Binding-site contacts:
Ligand atom CG contacts residue GLN519 of chain 1.B at 3.9 Å.
Ligand atom CD contacts residue ASN515 of chain 1.B at 4.0 Å.
Ligand atom CE contacts residue TRP580 of chain 1.B at 3.8 Å (hydrophobic).
Ligand atom CG contacts residue ASN515 of chain 1.B at 3.5 Å.
Ligand atom C contacts residue VAL386 of chain 1.B at 4.0 Å (hydrophobic).
Ligand atom CB contacts residue VAL386 of chain 1.B at 3.8 Å (hydrophobic).
Ligand atom NZ contacts residue CYS448 of chain 1.B at 2.8 Å (h-bond).
Ligand atom N contacts residue ASN515 of chain 1.B at 4.3 Å.
Ligand atom CE contacts residue ASN515 of chain 1.B at 3.9 Å.
Ligand atom CD contacts residue TRQ581 of chain 1.B at 3.8 Å.
Ligand atom CE contacts residue TRQ581 of chain 1.B at 2.4 Å.
Ligand atom CD contacts residue CYS448 of chain 1.B at 3.5 Å (hydrophobic).
Ligand atom OXT contacts residue GLN519 of chain 1.B at 3.1 Å (h-bond).
Ligand atom OXT contacts residue VAL386 of chain 1.B at 4.0 Å.
Ligand atom CB contacts residue TRP580 of chain 1.B at 4.4 Å (hydrophobic).
Ligand atom NZ contacts residue TRQ581 of chain 1.B at 1.4 Å (h-bond).
Ligand atom O contacts residue VAL386 of chain 1.B at 3.7 Å.
Ligand atom CB contacts residue GLN519 of chain 1.B at 3.7 Å.
Ligand atom C contacts residue LYS530 of chain 1.B at 3.7 Å.
Ligand atom C contacts residue GLN519 of chain 1.B at 4.0 Å.
Ligand atom NZ contacts residue GLY450 of chain 1.B at 4.3 Å.
Ligand atom CE contacts residue CYS448 of chain 1.B at 3.4 Å (hydrophobic).
Ligand atom N contacts residue GLN519 of chain 1.B at 2.7 Å (h-bond).
Ligand atom CE contacts residue CYS516 of chain 1.B at 4.4 Å (hydrophobic).
Ligand atom CA contacts residue GLN519 of chain 1.B at 3.6 Å.
Ligand atom O contacts residue LYS530 of chain 1.B at 4.0 Å.
Ligand atom NZ contacts residue PRO449 of chain 1.B at 3.8 Å.
Ligand atom OXT contacts residue LYS530 of chain 1.B at 2.6 Å (salt-bridge).
Ligand atom CD contacts residue TRP580 of chain 1.B at 4.2 Å (hydrophobic).
Ligand atom CA contacts residue ASN515 of chain 1.B at 4.5 Å.
Ligand atom CG contacts residue TRP580 of chain 1.B at 3.5 Å (hydrophobic).
Ligand atom N contacts residue TRP580 of chain 1.B at 4.3 Å.
Ligand atom NZ contacts residue TRP580 of chain 1.B at 4.0 Å.

The protein below binds the small molecule below.
Small molecule (SMILES): N[C@@H](CCCC[NH3+])C(=O)O

Sequence of chain 1.B:
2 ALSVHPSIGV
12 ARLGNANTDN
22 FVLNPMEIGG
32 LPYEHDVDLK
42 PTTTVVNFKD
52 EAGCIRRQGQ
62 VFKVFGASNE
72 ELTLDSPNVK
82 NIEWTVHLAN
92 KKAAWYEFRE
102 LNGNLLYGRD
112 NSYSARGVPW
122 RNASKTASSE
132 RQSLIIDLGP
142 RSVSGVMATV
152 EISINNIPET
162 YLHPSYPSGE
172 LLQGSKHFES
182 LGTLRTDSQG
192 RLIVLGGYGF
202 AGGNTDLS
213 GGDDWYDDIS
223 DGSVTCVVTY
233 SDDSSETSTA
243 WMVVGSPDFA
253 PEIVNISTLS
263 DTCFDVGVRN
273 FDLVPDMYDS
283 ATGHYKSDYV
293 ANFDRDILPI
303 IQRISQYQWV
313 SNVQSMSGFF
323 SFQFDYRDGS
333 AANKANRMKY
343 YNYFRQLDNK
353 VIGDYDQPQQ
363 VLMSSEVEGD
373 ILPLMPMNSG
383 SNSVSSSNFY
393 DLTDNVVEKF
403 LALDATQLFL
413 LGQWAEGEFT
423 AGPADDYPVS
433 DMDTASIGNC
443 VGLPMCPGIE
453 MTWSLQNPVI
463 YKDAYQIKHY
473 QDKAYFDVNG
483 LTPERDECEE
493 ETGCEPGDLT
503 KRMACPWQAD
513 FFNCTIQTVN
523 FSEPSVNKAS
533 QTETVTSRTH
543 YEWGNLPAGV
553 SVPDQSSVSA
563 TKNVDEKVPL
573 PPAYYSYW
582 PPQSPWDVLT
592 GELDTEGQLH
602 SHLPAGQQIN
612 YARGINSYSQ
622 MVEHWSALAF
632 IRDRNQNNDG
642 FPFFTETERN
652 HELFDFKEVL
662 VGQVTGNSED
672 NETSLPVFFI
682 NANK